Sequence of chain 1.B:
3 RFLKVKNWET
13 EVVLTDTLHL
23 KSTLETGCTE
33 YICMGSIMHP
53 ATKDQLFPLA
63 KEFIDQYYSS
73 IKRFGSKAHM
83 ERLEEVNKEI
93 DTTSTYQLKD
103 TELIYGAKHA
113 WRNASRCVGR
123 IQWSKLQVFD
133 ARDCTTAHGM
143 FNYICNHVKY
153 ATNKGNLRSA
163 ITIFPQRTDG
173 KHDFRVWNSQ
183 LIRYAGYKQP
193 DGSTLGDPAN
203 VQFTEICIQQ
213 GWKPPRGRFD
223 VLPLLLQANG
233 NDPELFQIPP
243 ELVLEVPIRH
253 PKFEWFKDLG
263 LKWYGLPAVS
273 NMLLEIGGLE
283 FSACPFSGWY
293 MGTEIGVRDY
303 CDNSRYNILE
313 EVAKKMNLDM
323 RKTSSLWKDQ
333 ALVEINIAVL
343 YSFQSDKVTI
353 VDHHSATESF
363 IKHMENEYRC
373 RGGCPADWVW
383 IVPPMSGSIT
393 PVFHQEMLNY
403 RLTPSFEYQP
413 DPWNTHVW

Sequence of chain 1.A:
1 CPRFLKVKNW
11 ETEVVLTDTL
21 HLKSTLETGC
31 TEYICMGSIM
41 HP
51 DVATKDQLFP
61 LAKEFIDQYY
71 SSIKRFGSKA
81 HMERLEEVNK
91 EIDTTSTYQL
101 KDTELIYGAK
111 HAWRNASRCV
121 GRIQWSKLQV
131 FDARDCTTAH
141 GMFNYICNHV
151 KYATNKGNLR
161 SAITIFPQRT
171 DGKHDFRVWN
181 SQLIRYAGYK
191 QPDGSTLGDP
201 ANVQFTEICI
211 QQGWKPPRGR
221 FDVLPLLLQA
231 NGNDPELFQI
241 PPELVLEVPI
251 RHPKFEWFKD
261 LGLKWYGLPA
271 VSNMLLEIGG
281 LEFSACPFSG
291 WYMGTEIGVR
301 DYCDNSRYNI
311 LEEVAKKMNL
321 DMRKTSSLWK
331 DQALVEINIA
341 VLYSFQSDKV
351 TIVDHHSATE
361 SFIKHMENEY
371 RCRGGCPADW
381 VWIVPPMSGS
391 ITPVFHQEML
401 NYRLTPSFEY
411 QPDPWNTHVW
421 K

Binding-site contacts:
Ligand atom C02 contacts residue PRO269 of chain 1.A at 4.1 Å (hydrophobic).
Ligand atom C13 contacts residue HEM1 of chain 1.C at 3.1 Å.
Ligand atom C07 contacts residue VAL271 of chain 1.A at 3.2 Å (hydrophobic).
Ligand atom C02 contacts residue GLU296 of chain 1.A at 3.6 Å.
Ligand atom C03 contacts residue HEM1 of chain 1.C at 3.0 Å.
Ligand atom C28 contacts residue HIS41 of chain 1.A at 3.2 Å.
Ligand atom C11 contacts residue HEM1 of chain 1.C at 3.1 Å.
Ligand atom C10 contacts residue HEM1 of chain 1.C at 3.7 Å.
Ligand atom C21 contacts residue TRP382 of chain 1.A at 3.9 Å (hydrophobic).
Ligand atom C11 contacts residue VAL271 of chain 1.A at 3.9 Å (hydrophobic).
Ligand atom N12 contacts residue HEM1 of chain 1.C at 2.6 Å (h-bond).
Ligand atom C25 contacts residue HIS41 of chain 1.A at 3.7 Å.
Ligand atom C06 contacts residue PHE288 of chain 1.A at 3.9 Å (hydrophobic).
Ligand atom N01 contacts residue GLU296 of chain 1.A at 2.7 Å (salt-bridge).
Ligand atom C02 contacts residue HEM1 of chain 1.C at 3.9 Å.
Ligand atom C05 contacts residue HEM1 of chain 1.C at 3.7 Å.
Ligand atom C06 contacts residue HEM1 of chain 1.C at 3.4 Å.
Ligand atom C08 contacts residue HEM1 of chain 1.C at 3.6 Å.
Ligand atom N02 contacts residue PRO269 of chain 1.A at 3.6 Å.
Ligand atom C14 contacts residue TRP382 of chain 1.A at 3.5 Å (hydrophobic).
Ligand atom N02 contacts residue HEM1 of chain 1.C at 3.9 Å.
Ligand atom C02 contacts residue TRP291 of chain 1.A at 3.9 Å (hydrophobic).
Ligand atom C21 contacts residue HEM1 of chain 1.C at 3.9 Å.
Ligand atom C29 contacts residue TRP10 of chain 1.B at 3.4 Å (hydrophobic).
Ligand atom C29 contacts residue HIS41 of chain 1.A at 3.6 Å.
Ligand atom C10 contacts residue GLU296 of chain 1.A at 3.6 Å.
Ligand atom C09 contacts residue HEM1 of chain 1.C at 3.3 Å.
Ligand atom N02 contacts residue TYR292 of chain 1.A at 3.9 Å.
Ligand atom C26 contacts residue TYR410 of chain 1.A at 3.8 Å (hydrophobic).
Ligand atom C09 contacts residue GLU296 of chain 1.A at 3.6 Å.
Ligand atom C06 contacts residue VAL271 of chain 1.A at 3.6 Å (hydrophobic).
Ligand atom N02 contacts residue TRP291 of chain 1.A at 2.8 Å (h-bond).
Ligand atom C26 contacts residue HEM1 of chain 1.C at 3.5 Å.
Ligand atom N27 contacts residue HIS41 of chain 1.A at 3.2 Å (h-bond).
Ligand atom C07 contacts residue HEM1 of chain 1.C at 3.5 Å.
Ligand atom C14 contacts residue HEM1 of chain 1.C at 3.2 Å.
Ligand atom C24 contacts residue HIS41 of chain 1.A at 3.8 Å.
Ligand atom C08 contacts residue VAL271 of chain 1.A at 3.4 Å (hydrophobic).
Ligand atom C04 contacts residue HEM1 of chain 1.C at 3.1 Å.
Ligand atom N02 contacts residue GLU296 of chain 1.A at 2.8 Å (salt-bridge).

A protein and the small-molecule ligand that binds it are described below.
Small molecule (SMILES): CN(C)c1ccc(CCNCc2ccc3ccc(N)nc3c2)cc1